Binding-site contacts:
Ligand atom C2 contacts residue ASP262 of chain 1.A at 3.5 Å.
Ligand atom CL25 contacts residue LEU263 of chain 1.A at 3.5 Å.
Ligand atom O15 contacts residue GLN313 of chain 1.A at 3.0 Å (h-bond).
Ligand atom CL25 contacts residue ASP262 of chain 1.A at 3.5 Å.
Ligand atom O19 contacts residue PHE316 of chain 1.A at 3.7 Å.
Ligand atom C22 contacts residue SER312 of chain 1.A at 3.8 Å.
Ligand atom C23 contacts residue MET301 of chain 1.A at 3.8 Å (hydrophobic).
Ligand atom C1 contacts residue ASP262 of chain 1.A at 3.8 Å.
Ligand atom C16 contacts residue GLN313 of chain 1.A at 3.6 Å.
Ligand atom C22 contacts residue MET281 of chain 1.A at 3.3 Å (hydrophobic).
Ligand atom C11 contacts residue PHE316 of chain 1.A at 3.8 Å (hydrophobic).
Ligand atom F18 contacts residue PHE316 of chain 1.A at 3.8 Å.
Ligand atom C2 contacts residue THR215 of chain 1.A at 3.4 Å.
Ligand atom CL26 contacts residue HIS104 of chain 1.A at 3.7 Å.
Ligand atom F17 contacts residue ILE280 of chain 1.A at 3.7 Å.
Ligand atom C12 contacts residue PHE316 of chain 1.A at 3.4 Å (hydrophobic).
Ligand atom F18 contacts residue GLN313 of chain 1.A at 3.8 Å.
Ligand atom O19 contacts residue GLN313 of chain 1.A at 3.0 Å (h-bond).
Ligand atom F17 contacts residue THR277 of chain 1.A at 3.2 Å.
Ligand atom F18 contacts residue ASN265 of chain 1.A at 3.1 Å.
Ligand atom C14 contacts residue PHE316 of chain 1.A at 3.4 Å (hydrophobic).
Ligand atom C20 contacts residue GLN313 of chain 1.A at 3.6 Å.
Ligand atom C20 contacts residue PHE316 of chain 1.A at 3.5 Å (hydrophobic).
Ligand atom C16 contacts residue THR277 of chain 1.A at 3.2 Å.
Ligand atom O15 contacts residue PHE316 of chain 1.A at 3.8 Å.
Ligand atom C2 contacts residue MET217 of chain 1.A at 3.4 Å (hydrophobic).
Ligand atom N3 contacts residue THR215 of chain 1.A at 3.5 Å (h-bond).
Ligand atom C13 contacts residue PHE316 of chain 1.A at 3.4 Å (hydrophobic).
Ligand atom C9 contacts residue PHE316 of chain 1.A at 3.6 Å (hydrophobic).
Ligand atom C11 contacts residue ASN265 of chain 1.A at 3.5 Å.
Ligand atom C21 contacts residue GLN313 of chain 1.A at 3.6 Å.
Ligand atom C16 contacts residue TYR273 of chain 1.A at 3.6 Å (hydrophobic).
Ligand atom F18 contacts residue PRO266 of chain 1.A at 3.7 Å.
Ligand atom F18 contacts residue TYR273 of chain 1.A at 3.3 Å.
Ligand atom F17 contacts residue ASN265 of chain 1.A at 3.5 Å.
Ligand atom C12 contacts residue ILE280 of chain 1.A at 3.8 Å (hydrophobic).
Ligand atom N3 contacts residue MET217 of chain 1.A at 3.5 Å.
Ligand atom F17 contacts residue TRP276 of chain 1.A at 3.1 Å.
Ligand atom C22 contacts residue GLN313 of chain 1.A at 3.7 Å.
Ligand atom O15 contacts residue ILE280 of chain 1.A at 3.6 Å.

Sequence of chain 1.A:
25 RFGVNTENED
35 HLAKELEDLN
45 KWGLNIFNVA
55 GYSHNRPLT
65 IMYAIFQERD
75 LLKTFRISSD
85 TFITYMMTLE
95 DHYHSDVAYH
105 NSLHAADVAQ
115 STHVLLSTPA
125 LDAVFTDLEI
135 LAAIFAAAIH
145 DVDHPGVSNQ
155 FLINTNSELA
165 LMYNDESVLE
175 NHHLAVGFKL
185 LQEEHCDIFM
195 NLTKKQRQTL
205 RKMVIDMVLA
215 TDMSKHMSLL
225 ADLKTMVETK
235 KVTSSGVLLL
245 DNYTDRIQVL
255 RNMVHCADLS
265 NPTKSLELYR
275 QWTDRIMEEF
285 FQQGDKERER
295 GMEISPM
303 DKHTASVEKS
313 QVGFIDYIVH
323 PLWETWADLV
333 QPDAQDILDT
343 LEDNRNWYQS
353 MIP

This small molecule binds to this protein.
Small molecule (SMILES): O=C(Nc1c(Cl)cncc1Cl)c1ccc(OC(F)F)c(OCC2CC2)c1